Sequence of chain 1.A:
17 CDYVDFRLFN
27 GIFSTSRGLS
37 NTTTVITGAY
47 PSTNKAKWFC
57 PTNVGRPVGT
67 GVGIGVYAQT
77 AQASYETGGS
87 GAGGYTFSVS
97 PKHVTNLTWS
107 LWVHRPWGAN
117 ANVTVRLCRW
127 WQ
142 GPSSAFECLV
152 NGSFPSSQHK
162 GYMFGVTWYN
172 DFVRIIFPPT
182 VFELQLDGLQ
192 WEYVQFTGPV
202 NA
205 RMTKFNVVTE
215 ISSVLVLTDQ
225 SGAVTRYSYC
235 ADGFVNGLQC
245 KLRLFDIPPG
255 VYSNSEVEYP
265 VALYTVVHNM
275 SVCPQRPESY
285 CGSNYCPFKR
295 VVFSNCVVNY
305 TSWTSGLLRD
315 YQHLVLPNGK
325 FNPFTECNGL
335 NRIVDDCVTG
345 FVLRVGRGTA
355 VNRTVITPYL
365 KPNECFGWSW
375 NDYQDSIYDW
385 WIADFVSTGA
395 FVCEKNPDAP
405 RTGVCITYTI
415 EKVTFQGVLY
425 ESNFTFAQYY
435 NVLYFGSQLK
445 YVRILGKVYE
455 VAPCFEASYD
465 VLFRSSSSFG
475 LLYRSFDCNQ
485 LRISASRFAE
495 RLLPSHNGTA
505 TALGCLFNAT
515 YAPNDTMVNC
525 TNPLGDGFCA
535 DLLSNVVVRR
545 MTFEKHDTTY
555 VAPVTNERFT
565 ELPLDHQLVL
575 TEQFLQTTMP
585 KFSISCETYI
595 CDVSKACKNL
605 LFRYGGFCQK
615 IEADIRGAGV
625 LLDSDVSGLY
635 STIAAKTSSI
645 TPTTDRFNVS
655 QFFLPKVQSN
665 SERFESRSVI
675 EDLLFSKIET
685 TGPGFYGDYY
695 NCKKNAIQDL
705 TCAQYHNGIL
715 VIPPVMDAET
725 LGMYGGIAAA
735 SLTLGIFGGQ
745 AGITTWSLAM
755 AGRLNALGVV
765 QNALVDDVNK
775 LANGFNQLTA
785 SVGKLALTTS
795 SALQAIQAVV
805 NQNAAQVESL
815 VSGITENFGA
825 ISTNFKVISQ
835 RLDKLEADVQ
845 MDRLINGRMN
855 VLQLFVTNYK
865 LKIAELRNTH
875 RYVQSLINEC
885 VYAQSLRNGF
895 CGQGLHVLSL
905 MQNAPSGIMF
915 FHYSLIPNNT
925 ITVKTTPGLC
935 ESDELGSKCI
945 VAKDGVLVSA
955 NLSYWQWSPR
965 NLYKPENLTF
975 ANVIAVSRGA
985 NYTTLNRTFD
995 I

This small molecule binds to this protein.
Small molecule (SMILES): CC(=O)N[C@@H]1[C@@H](O)[C@H](O)[C@@H](CO)O[C@H]1O

Binding-site contacts:
Ligand atom C6 contacts residue PRO156 of chain 1.A at 3.7 Å (hydrophobic).
Ligand atom O5 contacts residue ASN118 of chain 1.A at 2.4 Å (h-bond).
Ligand atom C3 contacts residue ASN118 of chain 1.A at 3.8 Å.
Ligand atom C8 contacts residue ASN118 of chain 1.A at 4.4 Å.
Ligand atom O5 contacts residue PRO156 of chain 1.A at 4.0 Å.
Ligand atom O6 contacts residue PRO156 of chain 1.A at 3.7 Å.
Ligand atom C7 contacts residue ASN118 of chain 1.A at 3.1 Å.
Ligand atom N2 contacts residue ASN118 of chain 1.A at 2.9 Å (h-bond).
Ligand atom C4 contacts residue ASN118 of chain 1.A at 4.2 Å.
Ligand atom C5 contacts residue ASN118 of chain 1.A at 3.7 Å.
Ligand atom C1 contacts residue ASN118 of chain 1.A at 1.4 Å.
Ligand atom C5 contacts residue PRO156 of chain 1.A at 4.3 Å (hydrophobic).
Ligand atom C2 contacts residue ASN118 of chain 1.A at 2.5 Å.
Ligand atom O7 contacts residue ASN118 of chain 1.A at 2.9 Å (h-bond).